Sequence of chain 1.A:
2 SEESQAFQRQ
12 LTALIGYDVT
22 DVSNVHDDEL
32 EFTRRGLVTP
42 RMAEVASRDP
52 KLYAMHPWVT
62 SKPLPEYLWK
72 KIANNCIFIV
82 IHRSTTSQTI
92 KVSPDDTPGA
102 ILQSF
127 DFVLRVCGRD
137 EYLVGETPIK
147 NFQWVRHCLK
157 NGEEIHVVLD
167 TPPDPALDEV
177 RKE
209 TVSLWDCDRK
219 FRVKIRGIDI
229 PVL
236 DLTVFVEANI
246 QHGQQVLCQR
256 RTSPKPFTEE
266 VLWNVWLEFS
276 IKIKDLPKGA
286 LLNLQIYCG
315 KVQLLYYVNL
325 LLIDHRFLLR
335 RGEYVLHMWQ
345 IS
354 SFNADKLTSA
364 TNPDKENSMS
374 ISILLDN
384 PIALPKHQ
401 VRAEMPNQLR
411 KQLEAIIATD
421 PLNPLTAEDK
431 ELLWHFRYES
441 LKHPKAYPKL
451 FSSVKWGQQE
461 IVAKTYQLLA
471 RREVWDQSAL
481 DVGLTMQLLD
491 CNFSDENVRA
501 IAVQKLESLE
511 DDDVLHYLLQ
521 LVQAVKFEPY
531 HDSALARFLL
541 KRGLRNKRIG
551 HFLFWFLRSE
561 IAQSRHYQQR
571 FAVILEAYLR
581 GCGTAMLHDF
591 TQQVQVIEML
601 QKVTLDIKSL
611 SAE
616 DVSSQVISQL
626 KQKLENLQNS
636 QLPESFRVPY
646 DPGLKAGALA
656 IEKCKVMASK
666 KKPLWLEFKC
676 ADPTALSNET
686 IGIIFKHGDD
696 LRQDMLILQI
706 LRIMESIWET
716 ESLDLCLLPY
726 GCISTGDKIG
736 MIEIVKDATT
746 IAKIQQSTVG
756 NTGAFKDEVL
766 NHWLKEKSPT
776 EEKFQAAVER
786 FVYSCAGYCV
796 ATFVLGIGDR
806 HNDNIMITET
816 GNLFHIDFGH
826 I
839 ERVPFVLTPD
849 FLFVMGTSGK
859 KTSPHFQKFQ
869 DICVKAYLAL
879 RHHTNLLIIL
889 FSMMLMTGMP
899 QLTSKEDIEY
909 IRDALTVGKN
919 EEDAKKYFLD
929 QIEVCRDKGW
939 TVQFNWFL

Binding-site contacts:
Ligand atom C27 contacts residue GLU738 of chain 1.A at 2.9 Å.
Ligand atom C5 contacts residue PRO668 of chain 1.A at 3.1 Å (hydrophobic).
Ligand atom C17 contacts residue LYS691 of chain 1.A at 3.8 Å.
Ligand atom C13 contacts residue ALA743 of chain 1.A at 3.6 Å (hydrophobic).
Ligand atom C27 contacts residue TYR725 of chain 1.A at 3.8 Å (hydrophobic).
Ligand atom C26 contacts residue ILE821 of chain 1.A at 3.6 Å (hydrophobic).
Ligand atom N3 contacts residue THR744 of chain 1.A at 3.6 Å.
Ligand atom C5 contacts residue MET662 of chain 1.A at 3.4 Å (hydrophobic).
Ligand atom F1 contacts residue PRO668 of chain 1.A at 3.5 Å.
Ligand atom C28 contacts residue VAL740 of chain 1.A at 3.6 Å (hydrophobic).
Ligand atom C28 contacts residue ILE739 of chain 1.A at 3.8 Å (hydrophobic).
Ligand atom C14 contacts residue THR744 of chain 1.A at 2.9 Å.
Ligand atom O1 contacts residue GLU738 of chain 1.A at 3.6 Å (salt-bridge).
Ligand atom C16 contacts residue MET662 of chain 1.A at 3.6 Å (hydrophobic).
Ligand atom C15 contacts residue THR745 of chain 1.A at 3.7 Å.
Ligand atom C28 contacts residue GLU738 of chain 1.A at 3.6 Å.
Ligand atom C25 contacts residue PRO668 of chain 1.A at 3.8 Å (hydrophobic).
Ligand atom C3 contacts residue MET662 of chain 1.A at 3.4 Å (hydrophobic).
Ligand atom C4 contacts residue MET662 of chain 1.A at 3.2 Å (hydrophobic).
Ligand atom C6 contacts residue MET662 of chain 1.A at 3.8 Å (hydrophobic).
Ligand atom F1 contacts residue TRP670 of chain 1.A at 3.0 Å.
Ligand atom C2 contacts residue TRP670 of chain 1.A at 3.8 Å (hydrophobic).
Ligand atom C29 contacts residue MET811 of chain 1.A at 3.7 Å (hydrophobic).
Ligand atom C27 contacts residue VAL740 of chain 1.A at 3.8 Å (hydrophobic).
Ligand atom N3 contacts residue LYS748 of chain 1.A at 3.7 Å.
Ligand atom C25 contacts residue LYS691 of chain 1.A at 3.1 Å.
Ligand atom C11 contacts residue THR745 of chain 1.A at 3.6 Å.
Ligand atom C24 contacts residue ASP822 of chain 1.A at 3.0 Å.
Ligand atom C3 contacts residue TRP670 of chain 1.A at 3.2 Å (hydrophobic).
Ligand atom C7 contacts residue MET662 of chain 1.A at 3.6 Å (hydrophobic).
Ligand atom C1 contacts residue MET662 of chain 1.A at 3.4 Å (hydrophobic).
Ligand atom C6 contacts residue PRO668 of chain 1.A at 3.5 Å (hydrophobic).
Ligand atom C24 contacts residue LYS691 of chain 1.A at 3.3 Å.
Ligand atom O1 contacts residue VAL740 of chain 1.A at 3.4 Å (h-bond).
Ligand atom C26 contacts residue ILE737 of chain 1.A at 3.6 Å (hydrophobic).
Ligand atom C4 contacts residue TRP670 of chain 1.A at 3.7 Å (hydrophobic).
Ligand atom F1 contacts residue MET662 of chain 1.A at 3.3 Å.
Ligand atom C2 contacts residue MET662 of chain 1.A at 3.6 Å (hydrophobic).
Ligand atom C26 contacts residue TYR725 of chain 1.A at 3.8 Å (hydrophobic).
Ligand atom N3 contacts residue THR745 of chain 1.A at 3.6 Å.

A protein and the small-molecule ligand that binds it are described below.
Small molecule (SMILES): Cc1c(-c2cccnc2)nc2cc(F)ccc2c1N1CC(C)(C)c2ccc(N3CCOCC3)cc21